Sequence of chain 1.N:
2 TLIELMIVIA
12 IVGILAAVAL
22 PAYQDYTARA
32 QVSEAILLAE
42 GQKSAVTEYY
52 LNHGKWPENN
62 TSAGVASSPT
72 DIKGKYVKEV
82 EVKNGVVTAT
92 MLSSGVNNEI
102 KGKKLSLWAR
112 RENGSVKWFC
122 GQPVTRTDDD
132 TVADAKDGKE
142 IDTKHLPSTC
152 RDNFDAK

Binding-site contacts:
Ligand atom C1 contacts residue GLU59 of chain 1.N at 4.2 Å.
Ligand atom C5 contacts residue GLU59 of chain 1.N at 4.2 Å.
Ligand atom O5 contacts residue TYR50 of chain 1.N at 3.8 Å.
Ligand atom C2 contacts residue SER63 of chain 1.N at 2.4 Å.
Ligand atom C7 contacts residue SER63 of chain 1.N at 3.5 Å.
Ligand atom O3 contacts residue GLU59 of chain 1.N at 3.9 Å.
Ligand atom C8 contacts residue THR62 of chain 1.N at 4.1 Å.
Ligand atom C2 contacts residue ASN60 of chain 1.N at 4.4 Å.
Ligand atom O5 contacts residue PRO58 of chain 1.N at 4.2 Å.
Ligand atom O8 contacts residue GLU59 of chain 1.N at 4.3 Å.
Ligand atom C1 contacts residue SER63 of chain 1.N at 1.4 Å.
Ligand atom C6 contacts residue GLU59 of chain 1.N at 3.9 Å.
Ligand atom O5 contacts residue GLU59 of chain 1.N at 3.2 Å (salt-bridge).
Ligand atom N2 contacts residue ASN60 of chain 1.N at 4.3 Å.
Ligand atom O6 contacts residue LYS56 of chain 1.N at 4.3 Å.
Ligand atom C4 contacts residue GLU59 of chain 1.N at 4.0 Å.
Ligand atom N2 contacts residue SER63 of chain 1.N at 2.8 Å (h-bond).
Ligand atom C7 contacts residue ASN60 of chain 1.N at 3.6 Å.
Ligand atom C8 contacts residue ASN60 of chain 1.N at 4.5 Å.
Ligand atom C5 contacts residue TYR50 of chain 1.N at 3.3 Å (hydrophobic).
Ligand atom O5 contacts residue SER63 of chain 1.N at 2.3 Å (h-bond).
Ligand atom C3 contacts residue SER63 of chain 1.N at 3.7 Å.
Ligand atom O7 contacts residue ASN60 of chain 1.N at 2.9 Å (h-bond).
Ligand atom C6 contacts residue TRP57 of chain 1.N at 3.8 Å (hydrophobic).
Ligand atom C4 contacts residue SER63 of chain 1.N at 4.2 Å.
Ligand atom O7 contacts residue SER63 of chain 1.N at 3.9 Å.
Ligand atom C3 contacts residue GLU59 of chain 1.N at 4.1 Å.
Ligand atom C2 contacts residue GLU59 of chain 1.N at 3.8 Å.
Ligand atom C6 contacts residue TYR50 of chain 1.N at 3.5 Å (hydrophobic).
Ligand atom O7 contacts residue GLU59 of chain 1.N at 3.5 Å (salt-bridge).
Ligand atom C5 contacts residue SER63 of chain 1.N at 3.6 Å.
Ligand atom O6 contacts residue TYR50 of chain 1.N at 3.6 Å.
Ligand atom C1 contacts residue TYR50 of chain 1.N at 4.3 Å (hydrophobic).
Ligand atom C7 contacts residue GLU59 of chain 1.N at 4.5 Å.

A protein and the small-molecule ligand that binds it are described below.
Small molecule (SMILES): CC(=O)N[C@H]1[C@H](O[C@H]2O[C@H](CO)[C@H](O)[C@H](O)[C@H]2O)[C@@H](NC(C)=O)CO[C@@H]1CO